The small molecule below binds the protein below.
Small molecule (SMILES): N[C@@H](Cc1ccccc1)C(=O)O

Sequence of chain 1.B:
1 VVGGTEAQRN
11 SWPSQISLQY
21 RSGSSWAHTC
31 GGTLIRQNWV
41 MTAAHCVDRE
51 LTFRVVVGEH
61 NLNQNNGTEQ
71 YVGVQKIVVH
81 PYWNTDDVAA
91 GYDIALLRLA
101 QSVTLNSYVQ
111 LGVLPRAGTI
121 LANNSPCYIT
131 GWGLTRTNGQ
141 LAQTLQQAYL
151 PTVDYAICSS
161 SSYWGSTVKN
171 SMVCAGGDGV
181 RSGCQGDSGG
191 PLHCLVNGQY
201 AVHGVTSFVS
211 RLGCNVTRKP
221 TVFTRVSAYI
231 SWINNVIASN

Binding-site contacts:
Ligand atom N contacts residue GLY186 of chain 1.B at 3.1 Å (h-bond).
Ligand atom N contacts residue ASP1 of chain 1.C at 1.3 Å.
Ligand atom N contacts residue CYS30 of chain 1.B at 4.4 Å.
Ligand atom CA contacts residue ASP1 of chain 1.C at 2.4 Å.
Ligand atom CA contacts residue THR29 of chain 1.B at 3.2 Å.
Ligand atom CA contacts residue GLN185 of chain 1.B at 4.4 Å.
Ligand atom N contacts residue GLN185 of chain 1.B at 4.1 Å.
Ligand atom CA contacts residue GLY186 of chain 1.B at 3.7 Å.
Ligand atom N contacts residue THR29 of chain 1.B at 2.5 Å (h-bond).